The protein below binds the small molecule below.
Small molecule (SMILES): C[C@]12CC[C@H](O)CC1=C(C#N)C[C@@H]1[C@@H]2CC[C@]2(C)C(c3cccnc3)=CC[C@@H]12

Sequence of chain 1.D:
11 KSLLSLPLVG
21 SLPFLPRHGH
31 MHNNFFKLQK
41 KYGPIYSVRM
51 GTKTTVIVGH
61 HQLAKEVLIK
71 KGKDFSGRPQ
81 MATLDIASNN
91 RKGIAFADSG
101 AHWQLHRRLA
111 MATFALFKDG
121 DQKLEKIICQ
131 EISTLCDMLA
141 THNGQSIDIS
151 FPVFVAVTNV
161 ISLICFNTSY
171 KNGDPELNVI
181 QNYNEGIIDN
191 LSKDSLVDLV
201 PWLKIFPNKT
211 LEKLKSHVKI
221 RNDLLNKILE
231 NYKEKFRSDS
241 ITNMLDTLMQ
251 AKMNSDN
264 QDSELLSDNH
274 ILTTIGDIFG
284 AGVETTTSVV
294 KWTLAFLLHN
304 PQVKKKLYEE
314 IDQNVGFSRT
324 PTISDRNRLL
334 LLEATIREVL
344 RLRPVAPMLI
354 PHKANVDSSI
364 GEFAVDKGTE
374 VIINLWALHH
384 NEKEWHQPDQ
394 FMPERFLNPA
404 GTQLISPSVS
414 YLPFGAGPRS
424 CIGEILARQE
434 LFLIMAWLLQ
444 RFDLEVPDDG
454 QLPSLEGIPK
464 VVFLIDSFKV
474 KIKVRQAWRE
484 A

Binding-site contacts:
Ligand atom C25 contacts residue ALA95 of chain 1.D at 3.5 Å (hydrophobic).
Ligand atom C19 contacts residue VAL465 of chain 1.D at 3.9 Å (hydrophobic).
Ligand atom C25 contacts residue ALA284 of chain 1.D at 3.8 Å (hydrophobic).
Ligand atom C24 contacts residue ALA284 of chain 1.D at 4.0 Å (hydrophobic).
Ligand atom C26 contacts residue ALA284 of chain 1.D at 3.9 Å (hydrophobic).
Ligand atom C12 contacts residue GLU287 of chain 1.D at 4.1 Å.
Ligand atom C12 contacts residue ILE188 of chain 1.D at 3.7 Å (hydrophobic).
Ligand atom C21 contacts residue PHE96 of chain 1.D at 3.5 Å (hydrophobic).
Ligand atom C27 contacts residue THR288 of chain 1.D at 4.0 Å.
Ligand atom O15 contacts residue ASN184 of chain 1.D at 2.5 Å (h-bond).
Ligand atom C3 contacts residue ARG221 of chain 1.D at 3.5 Å.
Ligand atom C3 contacts residue GLY279 of chain 1.D at 3.4 Å.
Ligand atom O15 contacts residue TYR183 of chain 1.D at 3.6 Å.
Ligand atom C2 contacts residue GLY279 of chain 1.D at 4.0 Å.
Ligand atom C30 contacts residue THR288 of chain 1.D at 3.7 Å.
Ligand atom N4 contacts residue ASP280 of chain 1.D at 3.6 Å.
Ligand atom C17 contacts residue ILE187 of chain 1.D at 3.9 Å (hydrophobic).
Ligand atom C13 contacts residue ASN184 of chain 1.D at 3.2 Å.
Ligand atom C28 contacts residue HEM1 of chain 1.K at 3.0 Å.
Ligand atom C12 contacts residue ASN184 of chain 1.D at 3.8 Å.
Ligand atom C30 contacts residue VAL348 of chain 1.D at 3.6 Å (hydrophobic).
Ligand atom C17 contacts residue ARG221 of chain 1.D at 3.9 Å.
Ligand atom C5 contacts residue ASP280 of chain 1.D at 3.7 Å.
Ligand atom C31 contacts residue VAL348 of chain 1.D at 3.7 Å (hydrophobic).
Ligand atom N29 contacts residue HEM1 of chain 1.K at 2.4 Å.
Ligand atom C28 contacts residue THR288 of chain 1.D at 3.7 Å.
Ligand atom C24 contacts residue ALA95 of chain 1.D at 3.4 Å (hydrophobic).
Ligand atom C18 contacts residue VAL464 of chain 1.D at 4.1 Å (hydrophobic).
Ligand atom N29 contacts residue THR288 of chain 1.D at 3.6 Å.
Ligand atom N4 contacts residue GLY279 of chain 1.D at 3.3 Å.
Ligand atom C10 contacts residue ILE188 of chain 1.D at 4.0 Å (hydrophobic).
Ligand atom C8 contacts residue GLY283 of chain 1.D at 4.1 Å.
Ligand atom O15 contacts residue ILE187 of chain 1.D at 3.4 Å.
Ligand atom C31 contacts residue THR288 of chain 1.D at 4.0 Å.
Ligand atom C11 contacts residue ILE188 of chain 1.D at 3.8 Å (hydrophobic).
Ligand atom C30 contacts residue HEM1 of chain 1.K at 3.2 Å.
Ligand atom C11 contacts residue GLU287 of chain 1.D at 3.6 Å.
Ligand atom N4 contacts residue ARG221 of chain 1.D at 2.9 Å (salt-bridge).
Ligand atom C22 contacts residue ALA284 of chain 1.D at 3.7 Å (hydrophobic).
Ligand atom C3 contacts residue ASP280 of chain 1.D at 3.9 Å.